This protein binds this small molecule.
Small molecule (SMILES): CC(=O)N[C@H]1[C@H](O[C@H]2[C@H](O)[C@@H](NC(C)=O)CO[C@@H]2CO)O[C@H](CO)[C@@H](O)[C@@H]1O

Binding-site contacts:
Ligand atom C2 contacts residue ASN129 of chain 1.A at 2.5 Å.
Ligand atom C3 contacts residue ASN129 of chain 1.A at 3.8 Å.
Ligand atom C5 contacts residue ASN129 of chain 1.A at 3.7 Å.
Ligand atom C7 contacts residue ASN129 of chain 1.A at 3.4 Å.
Ligand atom C1 contacts residue ASN129 of chain 1.A at 1.5 Å.
Ligand atom O7 contacts residue ASN129 of chain 1.A at 3.5 Å (h-bond).
Ligand atom C4 contacts residue ASN129 of chain 1.A at 4.2 Å.
Ligand atom N2 contacts residue ASN129 of chain 1.A at 2.9 Å (h-bond).
Ligand atom O5 contacts residue ASN129 of chain 1.A at 2.4 Å (h-bond).
Ligand atom C8 contacts residue ASN129 of chain 1.A at 3.6 Å.

Sequence of chain 1.A:
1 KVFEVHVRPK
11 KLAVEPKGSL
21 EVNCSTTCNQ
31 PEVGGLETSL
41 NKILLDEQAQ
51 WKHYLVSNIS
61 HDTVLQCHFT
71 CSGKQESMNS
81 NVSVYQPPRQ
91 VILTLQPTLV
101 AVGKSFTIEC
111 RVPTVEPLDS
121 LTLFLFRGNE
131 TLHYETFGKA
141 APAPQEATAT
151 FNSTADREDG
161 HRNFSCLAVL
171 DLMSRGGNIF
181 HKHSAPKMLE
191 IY